This protein binds this small molecule.
Small molecule (SMILES): Nc1ncnc2[nH]cnc12

Sequence of chain 1.A:
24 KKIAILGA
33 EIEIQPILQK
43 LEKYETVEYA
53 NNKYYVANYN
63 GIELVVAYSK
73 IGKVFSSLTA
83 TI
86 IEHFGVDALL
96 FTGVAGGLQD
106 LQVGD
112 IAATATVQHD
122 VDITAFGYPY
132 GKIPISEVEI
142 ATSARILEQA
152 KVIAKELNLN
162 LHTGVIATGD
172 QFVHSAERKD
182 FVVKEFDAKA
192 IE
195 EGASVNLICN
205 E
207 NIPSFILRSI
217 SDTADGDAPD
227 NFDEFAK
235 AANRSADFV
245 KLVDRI

Binding-site contacts:
Ligand atom C8 contacts residue SER217 of chain 1.A at 3.3 Å.
Ligand atom N7 contacts residue SER217 of chain 1.A at 3.6 Å.
Ligand atom C2 contacts residue GLN172 of chain 1.A at 3.6 Å.
Ligand atom C4 contacts residue ILE192 of chain 1.A at 3.7 Å (hydrophobic).
Ligand atom C6 contacts residue PHE173 of chain 1.A at 3.5 Å (hydrophobic).
Ligand atom N9 contacts residue ALA100 of chain 1.A at 3.7 Å.
Ligand atom N7 contacts residue ALA100 of chain 1.A at 3.5 Å.
Ligand atom N3 contacts residue GLU193 of chain 1.A at 3.4 Å.
Ligand atom C4 contacts residue GLY101 of chain 1.A at 4.1 Å.
Ligand atom N7 contacts residue PHE173 of chain 1.A at 3.6 Å.
Ligand atom N9 contacts residue GLY101 of chain 1.A at 4.0 Å.
Ligand atom C8 contacts residue ALA100 of chain 1.A at 3.4 Å (hydrophobic).
Ligand atom N3 contacts residue ILE192 of chain 1.A at 3.8 Å.
Ligand atom C2 contacts residue VAL174 of chain 1.A at 3.8 Å (hydrophobic).
Ligand atom N6 contacts residue PHE173 of chain 1.A at 3.7 Å.
Ligand atom C5 contacts residue GLY101 of chain 1.A at 3.6 Å.
Ligand atom N1 contacts residue PHE173 of chain 1.A at 3.7 Å.
Ligand atom N6 contacts residue VAL174 of chain 1.A at 2.8 Å (h-bond).
Ligand atom C8 contacts residue GLY101 of chain 1.A at 3.5 Å.
Ligand atom N7 contacts residue GLY101 of chain 1.A at 3.2 Å (h-bond).
Ligand atom N7 contacts residue ASP218 of chain 1.A at 2.7 Å (salt-bridge).
Ligand atom C8 contacts residue ASP218 of chain 1.A at 3.4 Å.
Ligand atom N6 contacts residue ALA220 of chain 1.A at 3.7 Å.
Ligand atom N3 contacts residue PHE173 of chain 1.A at 3.9 Å.
Ligand atom C2 contacts residue GLU193 of chain 1.A at 3.9 Å.
Ligand atom N3 contacts residue MSE194 of chain 1.A at 3.6 Å.
Ligand atom C6 contacts residue ASP218 of chain 1.A at 3.9 Å.
Ligand atom C5 contacts residue ASP218 of chain 1.A at 3.8 Å.
Ligand atom C5 contacts residue ILE192 of chain 1.A at 3.9 Å (hydrophobic).
Ligand atom C6 contacts residue VAL174 of chain 1.A at 3.8 Å (hydrophobic).
Ligand atom C2 contacts residue PHE173 of chain 1.A at 3.7 Å (hydrophobic).
Ligand atom C2 contacts residue ILE192 of chain 1.A at 4.0 Å (hydrophobic).
Ligand atom N1 contacts residue VAL174 of chain 1.A at 3.0 Å (h-bond).
Ligand atom C2 contacts residue MSE194 of chain 1.A at 3.8 Å.
Ligand atom N6 contacts residue ASP218 of chain 1.A at 3.0 Å (salt-bridge).
Ligand atom C5 contacts residue PHE173 of chain 1.A at 3.3 Å (hydrophobic).
Ligand atom C8 contacts residue PHE173 of chain 1.A at 4.0 Å (hydrophobic).
Ligand atom N9 contacts residue VAL99 of chain 1.A at 3.7 Å.
Ligand atom C4 contacts residue PHE173 of chain 1.A at 3.8 Å (hydrophobic).
Ligand atom C8 contacts residue PHE228 of chain 1.A at 3.8 Å (hydrophobic).